Sequence of chain 1.A:
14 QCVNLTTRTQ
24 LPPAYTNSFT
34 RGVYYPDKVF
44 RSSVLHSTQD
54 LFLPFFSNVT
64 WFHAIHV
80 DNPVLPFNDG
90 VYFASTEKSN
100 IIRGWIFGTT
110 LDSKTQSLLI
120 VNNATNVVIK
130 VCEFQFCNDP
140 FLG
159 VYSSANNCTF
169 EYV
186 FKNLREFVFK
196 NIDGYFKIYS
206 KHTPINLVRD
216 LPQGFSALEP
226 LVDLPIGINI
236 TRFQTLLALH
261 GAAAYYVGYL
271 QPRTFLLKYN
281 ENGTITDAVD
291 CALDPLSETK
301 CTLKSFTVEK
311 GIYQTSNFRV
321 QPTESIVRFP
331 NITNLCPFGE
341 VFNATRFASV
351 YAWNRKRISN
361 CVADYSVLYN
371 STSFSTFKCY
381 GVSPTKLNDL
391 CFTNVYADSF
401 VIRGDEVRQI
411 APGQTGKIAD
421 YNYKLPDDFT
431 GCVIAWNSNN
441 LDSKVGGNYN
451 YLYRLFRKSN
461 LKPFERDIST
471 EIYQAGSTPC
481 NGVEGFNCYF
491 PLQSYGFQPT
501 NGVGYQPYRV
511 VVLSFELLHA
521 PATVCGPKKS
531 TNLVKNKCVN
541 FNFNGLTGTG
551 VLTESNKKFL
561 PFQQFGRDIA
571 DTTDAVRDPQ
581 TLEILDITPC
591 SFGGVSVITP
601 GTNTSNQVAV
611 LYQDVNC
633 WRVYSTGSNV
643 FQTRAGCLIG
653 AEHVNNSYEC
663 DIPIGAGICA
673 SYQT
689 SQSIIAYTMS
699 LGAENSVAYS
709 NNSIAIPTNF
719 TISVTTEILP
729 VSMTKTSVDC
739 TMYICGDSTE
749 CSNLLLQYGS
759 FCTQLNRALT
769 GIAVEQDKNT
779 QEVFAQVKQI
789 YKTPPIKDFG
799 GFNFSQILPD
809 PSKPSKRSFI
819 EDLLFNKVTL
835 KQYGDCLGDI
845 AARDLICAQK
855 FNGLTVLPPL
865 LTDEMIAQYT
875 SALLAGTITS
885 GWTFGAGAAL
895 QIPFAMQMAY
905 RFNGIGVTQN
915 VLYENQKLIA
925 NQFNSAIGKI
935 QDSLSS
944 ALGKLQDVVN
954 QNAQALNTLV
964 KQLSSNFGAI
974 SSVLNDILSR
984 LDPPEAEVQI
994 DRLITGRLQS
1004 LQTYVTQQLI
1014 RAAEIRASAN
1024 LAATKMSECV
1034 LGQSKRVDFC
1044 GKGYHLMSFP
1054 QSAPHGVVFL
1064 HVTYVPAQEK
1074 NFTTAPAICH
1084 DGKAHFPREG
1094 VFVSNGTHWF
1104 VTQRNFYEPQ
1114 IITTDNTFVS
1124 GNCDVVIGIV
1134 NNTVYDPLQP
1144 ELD

A protein and the small-molecule ligand that binds it are described below.
Small molecule (SMILES): CC(=O)N[C@@H]1[C@@H](O)[C@H](O)[C@@H](CO)O[C@H]1O

Binding-site contacts:
Ligand atom N2 contacts residue GLN644 of chain 1.A at 4.3 Å.
Ligand atom N2 contacts residue ASN616 of chain 1.A at 3.0 Å (h-bond).
Ligand atom C3 contacts residue ASN616 of chain 1.A at 3.8 Å.
Ligand atom C8 contacts residue THR645 of chain 1.A at 4.1 Å.
Ligand atom C1 contacts residue ASN616 of chain 1.A at 1.4 Å.
Ligand atom C7 contacts residue ASN616 of chain 1.A at 3.9 Å.
Ligand atom C8 contacts residue ARG646 of chain 1.A at 4.2 Å.
Ligand atom O5 contacts residue ASN616 of chain 1.A at 2.3 Å (h-bond).
Ligand atom C4 contacts residue ASN616 of chain 1.A at 4.2 Å.
Ligand atom C2 contacts residue ASN616 of chain 1.A at 2.5 Å.
Ligand atom C5 contacts residue ASN616 of chain 1.A at 3.5 Å.
Ligand atom C8 contacts residue GLN644 of chain 1.A at 4.0 Å.
Ligand atom O7 contacts residue ASN616 of chain 1.A at 4.3 Å.